Sequence of chain 6.C:
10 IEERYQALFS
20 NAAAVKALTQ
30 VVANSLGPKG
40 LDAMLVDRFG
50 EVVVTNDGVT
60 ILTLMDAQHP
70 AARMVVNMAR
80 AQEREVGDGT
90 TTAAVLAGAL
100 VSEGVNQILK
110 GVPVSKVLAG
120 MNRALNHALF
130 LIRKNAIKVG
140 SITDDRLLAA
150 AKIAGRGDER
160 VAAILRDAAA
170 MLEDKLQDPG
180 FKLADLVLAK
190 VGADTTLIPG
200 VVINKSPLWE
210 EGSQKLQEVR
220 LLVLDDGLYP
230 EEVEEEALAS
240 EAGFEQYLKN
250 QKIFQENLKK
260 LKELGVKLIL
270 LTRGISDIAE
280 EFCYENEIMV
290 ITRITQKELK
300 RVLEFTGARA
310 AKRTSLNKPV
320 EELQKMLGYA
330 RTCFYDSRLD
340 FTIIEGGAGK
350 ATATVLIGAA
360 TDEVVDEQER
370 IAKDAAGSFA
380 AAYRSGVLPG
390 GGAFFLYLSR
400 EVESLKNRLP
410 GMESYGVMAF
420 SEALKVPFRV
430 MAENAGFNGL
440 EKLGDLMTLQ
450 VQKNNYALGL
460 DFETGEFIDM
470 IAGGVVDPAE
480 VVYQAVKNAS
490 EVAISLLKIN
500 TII

The protein below binds the small molecule below.
Small molecule (SMILES): Nc1ncnc2c1ncn2[C@@H]1O[C@H](CO[P](=O)(O)O[P](=O)(O)NP(=O)(O)O)[C@@H](O)[C@H]1O

Binding-site contacts:
Ligand atom O4' contacts residue GLY36 of chain 6.C at 3.6 Å.
Ligand atom N3B contacts residue THR90 of chain 6.C at 2.9 Å (h-bond).
Ligand atom O5' contacts residue GLY36 of chain 6.C at 3.2 Å (h-bond).
Ligand atom O2G contacts residue ASP373 of chain 6.C at 3.5 Å (salt-bridge).
Ligand atom O1A contacts residue ARG155 of chain 6.C at 3.5 Å (salt-bridge).
Ligand atom O3G contacts residue THR89 of chain 6.C at 2.2 Å (h-bond).
Ligand atom O3' contacts residue MET430 of chain 6.C at 3.0 Å.
Ligand atom O2G contacts residue ASP87 of chain 6.C at 2.6 Å (salt-bridge).
Ligand atom O2' contacts residue ASP476 of chain 6.C at 2.5 Å (salt-bridge).
Ligand atom O2' contacts residue GLY390 of chain 6.C at 3.0 Å (h-bond).
Ligand atom O1B contacts residue GLY88 of chain 6.C at 3.3 Å.
Ligand atom O3A contacts residue LEU35 of chain 6.C at 3.6 Å.
Ligand atom O2' contacts residue GLY389 of chain 6.C at 3.6 Å.
Ligand atom C8 contacts residue ILE152 of chain 6.C at 3.4 Å (hydrophobic).
Ligand atom O2G contacts residue ARG155 of chain 6.C at 3.2 Å (salt-bridge).
Ligand atom O1A contacts residue ASN55 of chain 6.C at 3.5 Å (h-bond).
Ligand atom O2B contacts residue MG1 of chain 6.J at 2.5 Å.
Ligand atom C4' contacts residue MET430 of chain 6.C at 3.6 Å (hydrophobic).
Ligand atom N3 contacts residue GLY390 of chain 6.C at 3.5 Å.
Ligand atom PG contacts residue ASP87 of chain 6.C at 3.7 Å.
Ligand atom O1A contacts residue GLY36 of chain 6.C at 3.5 Å (h-bond).
Ligand atom PG contacts residue ARG155 of chain 6.C at 3.5 Å.
Ligand atom C2' contacts residue ASP476 of chain 6.C at 3.3 Å.
Ligand atom C2 contacts residue PHE461 of chain 6.C at 3.3 Å (hydrophobic).
Ligand atom O1G contacts residue THR90 of chain 6.C at 3.5 Å (h-bond).
Ligand atom O2B contacts residue ASP87 of chain 6.C at 2.7 Å (salt-bridge).
Ligand atom O4' contacts residue MET430 of chain 6.C at 3.6 Å.
Ligand atom N3B contacts residue THR89 of chain 6.C at 3.2 Å (h-bond).
Ligand atom O1G contacts residue ARG155 of chain 6.C at 2.7 Å (salt-bridge).
Ligand atom O2G contacts residue MG1 of chain 6.J at 1.8 Å.
Ligand atom PG contacts residue THR89 of chain 6.C at 3.1 Å.
Ligand atom N7 contacts residue ILE152 of chain 6.C at 3.5 Å.
Ligand atom O1G contacts residue ASP56 of chain 6.C at 3.6 Å.
Ligand atom O2A contacts residue MG1 of chain 6.J at 2.2 Å.
Ligand atom O2B contacts residue GLY88 of chain 6.C at 3.4 Å (h-bond).
Ligand atom O1G contacts residue GLY57 of chain 6.C at 3.3 Å (h-bond).
Ligand atom O1B contacts residue THR91 of chain 6.C at 2.6 Å (h-bond).
Ligand atom PG contacts residue MG1 of chain 6.J at 3.3 Å.
Ligand atom N3 contacts residue PHE461 of chain 6.C at 3.5 Å.
Ligand atom O1A contacts residue SER34 of chain 6.C at 3.4 Å (h-bond).